This small molecule binds to this protein.
Small molecule (SMILES): CCOc1cncc(N2CCCNCC2)c1

Sequence of chain 1.C:
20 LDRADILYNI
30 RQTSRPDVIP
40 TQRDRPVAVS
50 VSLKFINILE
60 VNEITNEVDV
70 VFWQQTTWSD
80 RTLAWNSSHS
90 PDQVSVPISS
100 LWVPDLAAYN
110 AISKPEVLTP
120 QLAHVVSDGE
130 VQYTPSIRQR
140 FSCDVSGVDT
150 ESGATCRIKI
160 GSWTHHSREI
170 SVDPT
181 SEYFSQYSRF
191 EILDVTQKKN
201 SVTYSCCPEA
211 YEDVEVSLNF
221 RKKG

Sequence of chain 1.D:
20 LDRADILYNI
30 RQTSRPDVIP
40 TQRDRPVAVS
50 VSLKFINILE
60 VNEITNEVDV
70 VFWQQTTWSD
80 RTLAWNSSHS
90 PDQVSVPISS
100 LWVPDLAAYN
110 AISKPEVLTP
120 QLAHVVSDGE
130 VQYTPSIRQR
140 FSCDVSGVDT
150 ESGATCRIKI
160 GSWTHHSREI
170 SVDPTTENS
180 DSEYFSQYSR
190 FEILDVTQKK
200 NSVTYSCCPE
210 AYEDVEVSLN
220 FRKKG

Binding-site contacts:
Ligand atom C7 contacts residue GLN131 of chain 1.D at 3.8 Å.
Ligand atom C2 contacts residue TYR204 of chain 1.C at 3.3 Å (hydrophobic).
Ligand atom O1 contacts residue HIS123 of chain 1.D at 3.5 Å.
Ligand atom C6 contacts residue THR133 of chain 1.D at 3.9 Å.
Ligand atom C12 contacts residue CYS207 of chain 1.C at 3.6 Å (hydrophobic).
Ligand atom C2 contacts residue TYR211 of chain 1.C at 3.5 Å (hydrophobic).
Ligand atom C1 contacts residue TRP162 of chain 1.C at 3.8 Å (hydrophobic).
Ligand atom C2 contacts residue TRP162 of chain 1.C at 4.2 Å (hydrophobic).
Ligand atom C3 contacts residue TYR204 of chain 1.C at 4.0 Å (hydrophobic).
Ligand atom N1 contacts residue SER161 of chain 1.C at 4.1 Å.
Ligand atom N1 contacts residue TYR204 of chain 1.C at 4.2 Å.
Ligand atom N3 contacts residue THR163 of chain 1.C at 4.2 Å.
Ligand atom C11 contacts residue CYS206 of chain 1.C at 4.2 Å (hydrophobic).
Ligand atom C5 contacts residue TRP162 of chain 1.C at 3.4 Å (hydrophobic).
Ligand atom N1 contacts residue TYR211 of chain 1.C at 4.3 Å.
Ligand atom N3 contacts residue THR133 of chain 1.D at 3.5 Å.
Ligand atom C3 contacts residue TYR211 of chain 1.C at 3.5 Å (hydrophobic).
Ligand atom N3 contacts residue TRP162 of chain 1.C at 4.1 Å.
Ligand atom C8 contacts residue GLN131 of chain 1.D at 4.2 Å.
Ligand atom N2 contacts residue TRP162 of chain 1.C at 3.6 Å (h-bond).
Ligand atom C11 contacts residue CYS207 of chain 1.C at 3.5 Å (hydrophobic).
Ligand atom C3 contacts residue TRP162 of chain 1.C at 4.1 Å (hydrophobic).
Ligand atom C11 contacts residue TYR211 of chain 1.C at 3.4 Å (hydrophobic).
Ligand atom C12 contacts residue GLN131 of chain 1.D at 4.0 Å.
Ligand atom C6 contacts residue GLN131 of chain 1.D at 4.1 Å.
Ligand atom C1 contacts residue TRP72 of chain 1.D at 3.8 Å (hydrophobic).
Ligand atom C4 contacts residue CYS206 of chain 1.C at 4.1 Å (hydrophobic).
Ligand atom C1 contacts residue TYR108 of chain 1.C at 3.3 Å (hydrophobic).
Ligand atom O1 contacts residue GLN131 of chain 1.D at 3.8 Å.
Ligand atom N1 contacts residue TYR108 of chain 1.C at 2.7 Å (h-bond).
Ligand atom C10 contacts residue THR133 of chain 1.D at 3.5 Å.
Ligand atom C7 contacts residue HIS123 of chain 1.D at 4.3 Å.
Ligand atom C6 contacts residue HIS123 of chain 1.D at 4.2 Å.
Ligand atom C11 contacts residue HIS123 of chain 1.D at 3.9 Å.
Ligand atom C8 contacts residue TRP162 of chain 1.C at 4.1 Å (hydrophobic).
Ligand atom N1 contacts residue TRP162 of chain 1.C at 3.4 Å (h-bond).
Ligand atom C2 contacts residue TYR108 of chain 1.C at 3.6 Å (hydrophobic).
Ligand atom C12 contacts residue HIS123 of chain 1.D at 3.4 Å.
Ligand atom C9 contacts residue TRP162 of chain 1.C at 3.5 Å (hydrophobic).
Ligand atom C10 contacts residue TRP162 of chain 1.C at 3.6 Å (hydrophobic).